Sequence of chain 1.A:
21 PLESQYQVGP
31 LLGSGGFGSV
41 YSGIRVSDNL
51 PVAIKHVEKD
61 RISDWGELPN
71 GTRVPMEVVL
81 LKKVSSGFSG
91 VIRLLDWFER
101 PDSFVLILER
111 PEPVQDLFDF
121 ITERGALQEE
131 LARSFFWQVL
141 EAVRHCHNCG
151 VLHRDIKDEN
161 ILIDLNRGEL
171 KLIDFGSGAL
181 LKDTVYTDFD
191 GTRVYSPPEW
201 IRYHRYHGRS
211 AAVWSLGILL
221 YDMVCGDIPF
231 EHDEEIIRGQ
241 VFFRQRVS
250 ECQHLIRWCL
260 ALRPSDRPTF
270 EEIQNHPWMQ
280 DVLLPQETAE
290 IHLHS

This protein binds this small molecule.
Small molecule (SMILES): OCc1nc2ccccc2[nH]1

Binding-site contacts:
Ligand atom CZ2 contacts residue LEU162 of chain 1.A at 3.9 Å (hydrophobic).
Ligand atom CH2 contacts residue ARG110 of chain 1.A at 4.3 Å.
Ligand atom CE2 contacts residue LEU162 of chain 1.A at 4.1 Å (hydrophobic).
Ligand atom C contacts residue VAL40 of chain 1.A at 3.6 Å (hydrophobic).
Ligand atom NG contacts residue ILE173 of chain 1.A at 4.1 Å.
Ligand atom CZ3 contacts residue LEU32 of chain 1.A at 4.3 Å (hydrophobic).
Ligand atom O contacts residue LYS55 of chain 1.A at 3.6 Å.
Ligand atom NE1 contacts residue VAL40 of chain 1.A at 4.1 Å.
Ligand atom CE3 contacts residue LEU162 of chain 1.A at 3.8 Å (hydrophobic).
Ligand atom C contacts residue PHE37 of chain 1.A at 3.7 Å (hydrophobic).
Ligand atom NG contacts residue VAL40 of chain 1.A at 3.9 Å.
Ligand atom O contacts residue ILE173 of chain 1.A at 4.1 Å.
Ligand atom CD2 contacts residue VAL40 of chain 1.A at 4.1 Å (hydrophobic).
Ligand atom O contacts residue ASP174 of chain 1.A at 2.4 Å (salt-bridge).
Ligand atom CZ3 contacts residue GOL1 of chain 1.E at 4.2 Å.
Ligand atom O contacts residue VAL40 of chain 1.A at 3.6 Å.
Ligand atom CE3 contacts residue GOL1 of chain 1.E at 3.1 Å.
Ligand atom CZ2 contacts residue ALA53 of chain 1.A at 3.6 Å (hydrophobic).
Ligand atom NG contacts residue GOL1 of chain 1.E at 3.6 Å.
Ligand atom CD1 contacts residue ILE173 of chain 1.A at 3.6 Å (hydrophobic).
Ligand atom CE2 contacts residue VAL40 of chain 1.A at 4.2 Å (hydrophobic).
Ligand atom NE1 contacts residue ILE173 of chain 1.A at 3.8 Å.
Ligand atom CZ3 contacts residue ARG110 of chain 1.A at 4.0 Å.
Ligand atom CZ3 contacts residue LEU162 of chain 1.A at 3.6 Å (hydrophobic).
Ligand atom CZ3 contacts residue ALA53 of chain 1.A at 3.9 Å (hydrophobic).
Ligand atom CH2 contacts residue LEU162 of chain 1.A at 3.6 Å (hydrophobic).
Ligand atom CD2 contacts residue GOL1 of chain 1.E at 3.7 Å.
Ligand atom CD1 contacts residue VAL40 of chain 1.A at 3.9 Å (hydrophobic).
Ligand atom CE3 contacts residue LEU32 of chain 1.A at 3.8 Å (hydrophobic).
Ligand atom CH2 contacts residue ALA53 of chain 1.A at 3.5 Å (hydrophobic).
Ligand atom CD2 contacts residue LEU162 of chain 1.A at 4.1 Å (hydrophobic).
Ligand atom CH2 contacts residue GLU109 of chain 1.A at 3.3 Å.
Ligand atom CZ2 contacts residue ILE173 of chain 1.A at 4.2 Å (hydrophobic).
Ligand atom CE2 contacts residue ALA53 of chain 1.A at 4.1 Å (hydrophobic).
Ligand atom C contacts residue ASP174 of chain 1.A at 3.5 Å.
Ligand atom CE2 contacts residue ILE173 of chain 1.A at 4.2 Å (hydrophobic).
Ligand atom C contacts residue ILE173 of chain 1.A at 3.7 Å (hydrophobic).
Ligand atom CZ2 contacts residue GLU109 of chain 1.A at 3.9 Å.
Ligand atom O contacts residue PHE37 of chain 1.A at 3.5 Å.
Ligand atom CZ2 contacts residue ILE92 of chain 1.A at 4.1 Å (hydrophobic).